Sequence of chain 1.A:
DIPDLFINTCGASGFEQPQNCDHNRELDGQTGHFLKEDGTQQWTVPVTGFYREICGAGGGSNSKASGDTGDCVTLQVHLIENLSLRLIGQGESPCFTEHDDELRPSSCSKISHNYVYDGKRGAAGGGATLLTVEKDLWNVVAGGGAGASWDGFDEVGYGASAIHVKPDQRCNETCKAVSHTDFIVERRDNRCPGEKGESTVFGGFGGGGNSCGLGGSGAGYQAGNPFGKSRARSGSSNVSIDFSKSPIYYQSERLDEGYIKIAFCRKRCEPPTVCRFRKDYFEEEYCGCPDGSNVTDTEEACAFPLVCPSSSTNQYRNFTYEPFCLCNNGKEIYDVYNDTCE

Binding-site contacts:
Ligand atom O6 contacts residue ASN245 of chain 1.A at 4.3 Å.
Ligand atom O6 contacts residue TYR228 of chain 1.A at 3.5 Å (h-bond).
Ligand atom C5 contacts residue ASN245 of chain 1.A at 3.7 Å.
Ligand atom C2 contacts residue ASN245 of chain 1.A at 2.5 Å.
Ligand atom O5 contacts residue TYR228 of chain 1.A at 4.3 Å.
Ligand atom C7 contacts residue ASN245 of chain 1.A at 3.2 Å.
Ligand atom C1 contacts residue TYR228 of chain 1.A at 4.3 Å (hydrophobic).
Ligand atom C8 contacts residue SER244 of chain 1.A at 3.6 Å.
Ligand atom O7 contacts residue ASN245 of chain 1.A at 3.6 Å (h-bond).
Ligand atom C4 contacts residue ASN245 of chain 1.A at 4.2 Å.
Ligand atom C2 contacts residue TYR228 of chain 1.A at 4.5 Å (hydrophobic).
Ligand atom O5 contacts residue ASN245 of chain 1.A at 2.3 Å (h-bond).
Ligand atom C7 contacts residue TYR228 of chain 1.A at 4.3 Å (hydrophobic).
Ligand atom N2 contacts residue ASN245 of chain 1.A at 2.7 Å (h-bond).
Ligand atom C1 contacts residue ASN245 of chain 1.A at 1.4 Å.
Ligand atom C7 contacts residue SER244 of chain 1.A at 4.2 Å.
Ligand atom C3 contacts residue ASN245 of chain 1.A at 3.8 Å.
Ligand atom O7 contacts residue TYR228 of chain 1.A at 3.3 Å.
Ligand atom C8 contacts residue ASN245 of chain 1.A at 3.6 Å.

A small-molecule ligand and the protein it binds are described below.
Small molecule (SMILES): CC(=O)N[C@H]1[C@H](O[C@H]2[C@H](O)[C@@H](NC(C)=O)CO[C@@H]2CO)O[C@H](CO)[C@@H](O)[C@@H]1O